Binding-site contacts:
Ligand atom CE contacts residue LYS4 of chain 3.K at 1.3 Å.
Ligand atom OD1 contacts residue THR160 of chain 3.E at 1.4 Å (h-bond).
Ligand atom O contacts residue ILE87 of chain 3.E at 1.4 Å (h-bond).
Ligand atom O contacts residue LEU159 of chain 3.E at 1.4 Å.
Ligand atom CE1 contacts residue SER90 of chain 3.E at 1.0 Å.
Ligand atom CA contacts residue LEU159 of chain 3.E at 0.6 Å (hydrophobic).
Ligand atom OG1 contacts residue TRP84 of chain 3.E at 1.1 Å.
Ligand atom N contacts residue PRO99 of chain 3.E at 1.3 Å.
Ligand atom CB contacts residue TRP84 of chain 3.E at 0.6 Å (hydrophobic).
Ligand atom CB contacts residue THR1061 of chain 3.B at 1.0 Å.
Ligand atom CB contacts residue ILE113 of chain 3.E at 1.4 Å (hydrophobic).
Ligand atom CZ contacts residue ILE104 of chain 3.E at 1.3 Å (hydrophobic).
Ligand atom C contacts residue LYS73 of chain 3.E at 0.9 Å.
Ligand atom CA contacts residue LEU93 of chain 3.E at 0.2 Å (hydrophobic).
Ligand atom OD1 contacts residue ILE113 of chain 3.E at 1.4 Å.
Ligand atom N contacts residue LEU91 of chain 3.E at 1.4 Å.
Ligand atom C contacts residue LEU159 of chain 3.E at 1.3 Å (hydrophobic).
Ligand atom CD2 contacts residue SER90 of chain 3.E at 0.8 Å.
Ligand atom OD1 contacts residue LEU159 of chain 3.E at 1.1 Å.
Ligand atom O contacts residue LYS73 of chain 3.E at 1.4 Å.
Ligand atom C contacts residue LEU93 of chain 3.E at 1.4 Å (hydrophobic).
Ligand atom CG contacts residue SER90 of chain 3.E at 1.1 Å.
Ligand atom CG contacts residue THR1061 of chain 3.B at 1.1 Å.
Ligand atom CG contacts residue THR160 of chain 3.E at 1.1 Å.
Ligand atom CZ contacts residue SER90 of chain 3.E at 0.9 Å.
Ligand atom CA contacts residue LEU91 of chain 3.E at 0.9 Å (hydrophobic).
Ligand atom N contacts residue LYS73 of chain 3.E at 1.0 Å.
Ligand atom ND2 contacts residue LEU159 of chain 3.E at 1.3 Å.
Ligand atom O contacts residue SER86 of chain 3.E at 1.1 Å (h-bond).
Ligand atom N contacts residue LEU93 of chain 3.E at 1.4 Å.
Ligand atom CE2 contacts residue SER90 of chain 3.E at 1.4 Å.
Ligand atom O contacts residue LEU161 of chain 3.E at 0.5 Å.
Ligand atom C contacts residue THR1063 of chain 3.B at 1.4 Å.
Ligand atom CD2 contacts residue PHE92 of chain 3.E at 0.7 Å (hydrophobic).
Ligand atom NE contacts residue ILE104 of chain 3.E at 1.1 Å.
Ligand atom CG contacts residue LEU159 of chain 3.E at 0.2 Å (hydrophobic).
Ligand atom N contacts residue SER90 of chain 3.E at 1.2 Å (h-bond).
Ligand atom CD contacts residue LYS73 of chain 3.E at 1.1 Å.
Ligand atom C contacts residue LEU91 of chain 3.E at 1.1 Å (hydrophobic).
Ligand atom CG contacts residue PHE71 of chain 3.E at 1.1 Å (hydrophobic).

Sequence of chain 3.B:
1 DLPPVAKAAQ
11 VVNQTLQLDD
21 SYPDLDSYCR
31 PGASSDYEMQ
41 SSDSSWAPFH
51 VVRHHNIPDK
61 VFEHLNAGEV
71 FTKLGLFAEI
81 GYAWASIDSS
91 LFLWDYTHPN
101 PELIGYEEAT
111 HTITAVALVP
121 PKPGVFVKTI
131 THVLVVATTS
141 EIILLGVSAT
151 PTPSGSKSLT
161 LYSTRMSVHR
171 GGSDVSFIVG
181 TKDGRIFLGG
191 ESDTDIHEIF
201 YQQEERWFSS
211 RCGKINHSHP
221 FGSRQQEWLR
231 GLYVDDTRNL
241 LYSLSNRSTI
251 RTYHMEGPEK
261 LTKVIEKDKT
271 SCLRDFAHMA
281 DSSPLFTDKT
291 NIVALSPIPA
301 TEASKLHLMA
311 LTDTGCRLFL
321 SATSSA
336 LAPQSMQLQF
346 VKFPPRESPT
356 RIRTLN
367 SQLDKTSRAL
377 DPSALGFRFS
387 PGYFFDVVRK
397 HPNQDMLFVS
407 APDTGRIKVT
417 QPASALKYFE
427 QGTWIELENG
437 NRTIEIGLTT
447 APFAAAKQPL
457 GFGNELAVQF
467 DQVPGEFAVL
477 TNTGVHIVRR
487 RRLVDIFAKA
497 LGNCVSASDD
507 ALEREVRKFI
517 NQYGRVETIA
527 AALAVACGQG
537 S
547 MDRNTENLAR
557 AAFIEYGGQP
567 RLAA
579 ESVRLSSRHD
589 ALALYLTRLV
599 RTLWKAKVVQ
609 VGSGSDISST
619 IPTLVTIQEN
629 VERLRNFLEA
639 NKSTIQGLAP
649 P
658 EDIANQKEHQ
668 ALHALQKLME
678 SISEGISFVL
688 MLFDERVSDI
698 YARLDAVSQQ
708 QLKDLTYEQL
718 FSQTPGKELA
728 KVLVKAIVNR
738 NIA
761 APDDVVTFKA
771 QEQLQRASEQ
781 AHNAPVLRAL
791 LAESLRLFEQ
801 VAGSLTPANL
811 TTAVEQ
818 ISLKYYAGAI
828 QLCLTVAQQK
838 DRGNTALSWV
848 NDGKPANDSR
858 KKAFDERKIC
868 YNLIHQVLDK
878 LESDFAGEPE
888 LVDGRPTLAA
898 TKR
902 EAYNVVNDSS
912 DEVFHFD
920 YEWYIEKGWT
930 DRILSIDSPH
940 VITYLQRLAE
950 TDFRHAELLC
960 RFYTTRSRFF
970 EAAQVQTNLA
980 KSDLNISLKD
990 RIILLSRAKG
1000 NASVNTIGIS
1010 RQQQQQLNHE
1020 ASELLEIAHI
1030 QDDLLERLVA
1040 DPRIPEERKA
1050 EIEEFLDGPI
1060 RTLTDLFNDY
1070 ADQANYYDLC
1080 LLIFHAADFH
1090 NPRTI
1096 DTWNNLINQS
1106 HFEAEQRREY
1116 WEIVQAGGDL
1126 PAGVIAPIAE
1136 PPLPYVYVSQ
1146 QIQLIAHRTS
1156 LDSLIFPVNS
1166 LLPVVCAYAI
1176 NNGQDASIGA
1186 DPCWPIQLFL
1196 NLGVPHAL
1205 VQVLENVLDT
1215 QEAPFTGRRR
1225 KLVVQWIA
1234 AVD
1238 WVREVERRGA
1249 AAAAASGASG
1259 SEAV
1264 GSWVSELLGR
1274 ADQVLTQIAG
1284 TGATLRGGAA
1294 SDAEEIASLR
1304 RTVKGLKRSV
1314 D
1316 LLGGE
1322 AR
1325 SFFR

Sequence of chain 3.K:
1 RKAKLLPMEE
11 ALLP

A protein and the small-molecule ligand that binds it are described below.
Small molecule (SMILES): CC[C@H](C)[C@H](NC(=O)[C@@H](NC(=O)[C@H](CC(C)C)NC(=O)[C@H](CCCCN)NC(=O)[C@H](CCCCN)NC(=O)[C@@H](N)CC1=NC=NC1)C(C)C)C(=O)N[C@@H](CC(N)=O)C(=O)N[C@@H](CCCCN)C(=O)N[C@@H](CC(=O)O)C(=O)N[C@@H](CCSC)C(=O)N[C@@H](CCCN=C(N)N)C(=O)N[C@H](C(=O)N[C@@H](CC(=O)O)C(=O)N[C@@H](CC(C)C)C(=O)N[C@@H](Cc1ccccc1)C(=O)N[C@@H](CO)C(=O)N1CCC[C@H]1C(=O)N1CCC[C@H]1C(=O)N[C@H](C=O)CC(N)=O)[C@@H](C)O

Sequence of chain 3.E:
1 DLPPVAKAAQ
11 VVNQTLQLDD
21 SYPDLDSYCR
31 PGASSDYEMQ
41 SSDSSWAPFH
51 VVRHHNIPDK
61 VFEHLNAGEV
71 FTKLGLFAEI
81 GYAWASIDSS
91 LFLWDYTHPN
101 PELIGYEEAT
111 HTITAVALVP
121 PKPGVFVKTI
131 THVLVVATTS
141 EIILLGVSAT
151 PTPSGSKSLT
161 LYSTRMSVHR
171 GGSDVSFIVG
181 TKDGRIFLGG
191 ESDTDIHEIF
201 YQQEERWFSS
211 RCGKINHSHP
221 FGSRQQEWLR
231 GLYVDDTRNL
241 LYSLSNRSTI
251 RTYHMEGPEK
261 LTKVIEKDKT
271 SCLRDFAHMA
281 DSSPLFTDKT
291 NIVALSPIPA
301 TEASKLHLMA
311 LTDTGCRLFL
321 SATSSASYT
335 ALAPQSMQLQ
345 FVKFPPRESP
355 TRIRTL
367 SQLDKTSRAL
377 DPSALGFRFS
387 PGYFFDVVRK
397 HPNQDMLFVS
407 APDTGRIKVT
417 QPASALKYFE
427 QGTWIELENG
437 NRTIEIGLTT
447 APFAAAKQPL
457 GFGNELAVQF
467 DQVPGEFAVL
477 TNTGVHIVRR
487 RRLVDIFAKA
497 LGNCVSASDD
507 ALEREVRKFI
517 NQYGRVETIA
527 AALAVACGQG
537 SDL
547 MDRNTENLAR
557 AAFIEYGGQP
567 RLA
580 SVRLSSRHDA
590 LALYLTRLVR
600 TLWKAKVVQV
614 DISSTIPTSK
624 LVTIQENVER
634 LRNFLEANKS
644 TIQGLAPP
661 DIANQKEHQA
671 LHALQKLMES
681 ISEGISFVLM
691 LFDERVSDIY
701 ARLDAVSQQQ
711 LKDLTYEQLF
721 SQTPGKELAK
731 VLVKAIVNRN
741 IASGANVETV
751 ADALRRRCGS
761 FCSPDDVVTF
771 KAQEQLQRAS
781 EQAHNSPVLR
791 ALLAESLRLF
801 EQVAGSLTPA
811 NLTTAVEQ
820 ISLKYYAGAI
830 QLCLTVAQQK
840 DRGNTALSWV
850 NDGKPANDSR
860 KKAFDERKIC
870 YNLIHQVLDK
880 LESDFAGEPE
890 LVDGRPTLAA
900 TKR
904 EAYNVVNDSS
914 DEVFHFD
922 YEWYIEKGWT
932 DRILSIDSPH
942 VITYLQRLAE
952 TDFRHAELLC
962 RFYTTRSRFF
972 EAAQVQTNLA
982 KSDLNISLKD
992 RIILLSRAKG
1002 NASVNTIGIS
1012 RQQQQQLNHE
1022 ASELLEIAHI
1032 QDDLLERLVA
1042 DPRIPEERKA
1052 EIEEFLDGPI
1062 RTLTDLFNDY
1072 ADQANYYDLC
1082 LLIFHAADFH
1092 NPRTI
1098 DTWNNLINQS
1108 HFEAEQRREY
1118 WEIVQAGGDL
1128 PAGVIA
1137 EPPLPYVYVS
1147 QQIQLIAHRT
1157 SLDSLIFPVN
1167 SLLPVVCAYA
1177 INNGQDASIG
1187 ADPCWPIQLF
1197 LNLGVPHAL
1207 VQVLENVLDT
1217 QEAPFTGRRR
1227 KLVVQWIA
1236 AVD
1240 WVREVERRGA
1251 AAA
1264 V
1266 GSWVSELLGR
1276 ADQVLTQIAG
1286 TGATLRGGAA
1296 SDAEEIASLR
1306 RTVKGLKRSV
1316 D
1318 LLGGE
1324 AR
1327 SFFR